Sequence of chain 2.A:
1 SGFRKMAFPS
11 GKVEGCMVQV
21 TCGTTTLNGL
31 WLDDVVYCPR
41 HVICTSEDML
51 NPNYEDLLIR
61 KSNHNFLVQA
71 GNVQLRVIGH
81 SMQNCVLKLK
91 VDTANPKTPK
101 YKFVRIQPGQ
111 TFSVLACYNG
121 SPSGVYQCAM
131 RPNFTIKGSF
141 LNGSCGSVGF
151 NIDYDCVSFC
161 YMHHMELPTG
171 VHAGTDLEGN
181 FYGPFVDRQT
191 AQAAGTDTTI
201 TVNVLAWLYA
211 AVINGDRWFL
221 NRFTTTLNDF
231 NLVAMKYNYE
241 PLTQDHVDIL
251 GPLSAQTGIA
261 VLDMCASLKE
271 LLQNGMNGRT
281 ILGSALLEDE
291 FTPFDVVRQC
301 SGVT

A small-molecule ligand and the protein it binds are described below.
Small molecule (SMILES): Cc1ccncc1NC(=O)[C@H](CO)c1cccc(Cl)c1

Binding-site contacts:
Ligand atom C11 contacts residue MET49 of chain 2.A at 3.7 Å (hydrophobic).
Ligand atom C12 contacts residue ASP187 of chain 2.A at 4.0 Å.
Ligand atom C14 contacts residue MET165 of chain 2.A at 4.0 Å (hydrophobic).
Ligand atom C12 contacts residue MET165 of chain 2.A at 3.7 Å (hydrophobic).
Ligand atom C2 contacts residue GLU166 of chain 2.A at 3.4 Å.
Ligand atom C4 contacts residue GLU166 of chain 2.A at 3.9 Å.
Ligand atom C3 contacts residue GLU166 of chain 2.A at 3.5 Å.
Ligand atom C12 contacts residue MET49 of chain 2.A at 3.4 Å (hydrophobic).
Ligand atom C13 contacts residue MET49 of chain 2.A at 3.8 Å (hydrophobic).
Ligand atom C14 contacts residue HIS41 of chain 2.A at 3.8 Å.
Ligand atom C2 contacts residue LEU141 of chain 2.A at 3.5 Å (hydrophobic).
Ligand atom C5 contacts residue CYS145 of chain 2.A at 4.0 Å (hydrophobic).
Ligand atom C2 contacts residue ASN142 of chain 2.A at 3.6 Å.
Ligand atom CL contacts residue MET165 of chain 2.A at 3.8 Å.
Ligand atom N contacts residue GLU166 of chain 2.A at 3.8 Å.
Ligand atom O contacts residue GLU166 of chain 2.A at 3.3 Å (salt-bridge).
Ligand atom C4 contacts residue CYS145 of chain 2.A at 3.8 Å (hydrophobic).
Ligand atom C13 contacts residue HIS164 of chain 2.A at 3.9 Å.
Ligand atom C14 contacts residue HIS164 of chain 2.A at 3.3 Å.
Ligand atom C11 contacts residue GLN189 of chain 2.A at 3.5 Å.
Ligand atom O1 contacts residue ASN142 of chain 2.A at 3.3 Å (h-bond).
Ligand atom C4 contacts residue HIS163 of chain 2.A at 3.2 Å.
Ligand atom CL contacts residue ASP187 of chain 2.A at 3.2 Å.
Ligand atom N contacts residue PHE140 of chain 2.A at 3.6 Å.
Ligand atom N contacts residue HIS163 of chain 2.A at 2.8 Å (h-bond).
Ligand atom C11 contacts residue ARG188 of chain 2.A at 3.8 Å.
Ligand atom C2 contacts residue PHE140 of chain 2.A at 3.9 Å (hydrophobic).
Ligand atom CL contacts residue HIS41 of chain 2.A at 3.4 Å.
Ligand atom C3 contacts residue PHE140 of chain 2.A at 3.2 Å (hydrophobic).
Ligand atom CL contacts residue HIS164 of chain 2.A at 3.7 Å.
Ligand atom C10 contacts residue GLN189 of chain 2.A at 3.3 Å.
Ligand atom C12 contacts residue ARG188 of chain 2.A at 3.7 Å.
Ligand atom C1 contacts residue ASN142 of chain 2.A at 3.9 Å.
Ligand atom C13 contacts residue MET165 of chain 2.A at 3.7 Å (hydrophobic).
Ligand atom N1 contacts residue CYS145 of chain 2.A at 3.6 Å (h-bond).
Ligand atom C1 contacts residue GLU166 of chain 2.A at 3.9 Å.
Ligand atom C3 contacts residue LEU141 of chain 2.A at 3.6 Å (hydrophobic).
Ligand atom N contacts residue SER144 of chain 2.A at 3.7 Å.
Ligand atom C contacts residue ASN142 of chain 2.A at 3.9 Å.
Ligand atom N contacts residue LEU141 of chain 2.A at 3.9 Å.